The small molecule below binds the protein below.
Small molecule (SMILES): Cc1cn([C@H]2C[C@H](O[P](=O)(O)OC[C@H]3O[C@@H](n4cnc5c(=O)nc(N)[nH]c54)C[C@@H]3O[P](=O)(O)OC[C@H]3O[C@@H](n4cnc5c(=O)nc(N)[nH]c54)C[C@@H]3O)[C@@H](CO[P](=O)(O)O[C@H]3C[C@H](n4cnc5c(=O)nc(N)[nH]c54)O[C@@H]3CO[P](=O)(O)O[C@H]3C[C@H](n4ccc(N)nc4=O)O[C@@H]3CO[P](=O)(O)O[C@H]3C[C@H](n4cc(C)c(=O)[nH]c4=O)O[C@@H]3CO[P](=O)(O)O[C@H]3C[C@H](n4cnc5c(N)ncnc54)O[C@@H]3COP(=O)(O)O)O2)c(=O)[nH]c1=O

Sequence of chain 1.A:
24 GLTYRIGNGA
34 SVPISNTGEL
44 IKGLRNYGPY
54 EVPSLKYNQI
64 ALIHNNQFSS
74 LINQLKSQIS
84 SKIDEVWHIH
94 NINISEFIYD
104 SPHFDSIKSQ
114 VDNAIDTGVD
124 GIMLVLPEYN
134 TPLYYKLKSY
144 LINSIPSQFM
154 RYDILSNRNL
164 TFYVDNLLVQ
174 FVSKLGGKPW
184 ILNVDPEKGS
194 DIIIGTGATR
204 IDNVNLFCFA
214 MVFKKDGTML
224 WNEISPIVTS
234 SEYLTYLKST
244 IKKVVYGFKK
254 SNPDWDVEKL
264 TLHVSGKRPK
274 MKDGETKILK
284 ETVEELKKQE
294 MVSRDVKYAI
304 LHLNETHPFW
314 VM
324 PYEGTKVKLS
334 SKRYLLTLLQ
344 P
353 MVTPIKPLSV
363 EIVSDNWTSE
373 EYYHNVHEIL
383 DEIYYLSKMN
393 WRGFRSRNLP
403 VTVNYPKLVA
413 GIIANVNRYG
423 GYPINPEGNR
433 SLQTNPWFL

Binding-site contacts:
Ligand atom N4 contacts residue DG12 of chain 1.C at 3.0 Å (h-bond).
Ligand atom O4 contacts residue DA10 of chain 1.C at 2.8 Å (h-bond).
Ligand atom OP2 contacts residue LYS141 of chain 1.A at 2.5 Å (salt-bridge).
Ligand atom OP1 contacts residue MG1 of chain 1.G at 2.3 Å.
Ligand atom OP2 contacts residue ARG154 of chain 1.A at 2.9 Å (salt-bridge).
Ligand atom N1 contacts residue DC11 of chain 1.C at 2.8 Å (h-bond).
Ligand atom OP2 contacts residue ARG394 of chain 1.A at 3.1 Å (salt-bridge).
Ligand atom N1 contacts residue THR134 of chain 1.A at 3.0 Å (h-bond).
Ligand atom OP1 contacts residue ARG394 of chain 1.A at 2.8 Å (salt-bridge).
Ligand atom C2 contacts residue DC11 of chain 1.C at 3.1 Å.
Ligand atom OP1 contacts residue TYR137 of chain 1.A at 2.5 Å (h-bond).
Ligand atom O5' contacts residue PHE152 of chain 1.A at 3.1 Å.
Ligand atom P contacts residue GLN343 of chain 1.A at 3.0 Å.
Ligand atom OP2 contacts residue LYS177 of chain 1.A at 3.1 Å (salt-bridge).
Ligand atom OP3 contacts residue MG1 of chain 1.G at 1.9 Å.
Ligand atom OP3 contacts residue LYS177 of chain 1.A at 3.0 Å (salt-bridge).
Ligand atom C4 contacts residue DA10 of chain 1.C at 3.1 Å.
Ligand atom C3' contacts residue GLN343 of chain 1.A at 3.2 Å.
Ligand atom O2 contacts residue DG12 of chain 1.C at 2.8 Å (h-bond).
Ligand atom N2 contacts residue DA10 of chain 1.C at 3.1 Å.
Ligand atom OP3 contacts residue GLN173 of chain 1.A at 2.7 Å (h-bond).
Ligand atom OP2 contacts residue PHE152 of chain 1.A at 2.7 Å (h-bond).
Ligand atom OP3 contacts residue GLN151 of chain 1.A at 3.0 Å (h-bond).
Ligand atom C6 contacts residue TYR166 of chain 1.A at 3.2 Å (hydrophobic).
Ligand atom O6 contacts residue DC11 of chain 1.C at 3.0 Å (h-bond).
Ligand atom O6 contacts residue DA10 of chain 1.C at 2.9 Å (h-bond).
Ligand atom N3 contacts residue DA13 of chain 1.C at 2.8 Å (h-bond).
Ligand atom OP2 contacts residue GLN343 of chain 1.A at 2.6 Å (h-bond).
Ligand atom P contacts residue MG1 of chain 1.G at 3.2 Å.
Ligand atom OP1 contacts residue ARG399 of chain 1.A at 2.7 Å (salt-bridge).
Ligand atom OP1 contacts residue LYS141 of chain 1.A at 3.1 Å.
Ligand atom O3' contacts residue GLN343 of chain 1.A at 2.9 Å (h-bond).
Ligand atom O4' contacts residue TYR137 of chain 1.A at 3.0 Å.
Ligand atom O4 contacts residue DA13 of chain 1.C at 3.0 Å (h-bond).
Ligand atom C5' contacts residue GLN173 of chain 1.A at 3.1 Å.
Ligand atom N3 contacts residue DA10 of chain 1.C at 2.7 Å (h-bond).
Ligand atom N3 contacts residue DG12 of chain 1.C at 2.8 Å (h-bond).
Ligand atom N2 contacts residue DC11 of chain 1.C at 2.5 Å (h-bond).
Ligand atom OP2 contacts residue TYR166 of chain 1.A at 2.5 Å (h-bond).
Ligand atom OP1 contacts residue GLN173 of chain 1.A at 2.5 Å (h-bond).